Binding-site contacts:
Ligand atom O2P contacts residue MG1 of chain 1.M at 3.3 Å.
Ligand atom O3' contacts residue HIS112 of chain 1.B at 3.0 Å (h-bond).
Ligand atom O3P contacts residue ASN230 of chain 1.B at 2.9 Å (h-bond).
Ligand atom O3 contacts residue ASP199 of chain 1.B at 3.1 Å (salt-bridge).
Ligand atom C6 contacts residue TRP90 of chain 1.B at 3.4 Å (hydrophobic).
Ligand atom C2' contacts residue HIS112 of chain 1.B at 3.5 Å.
Ligand atom O3' contacts residue ASP111 of chain 1.B at 3.5 Å.
Ligand atom C21 contacts residue GLY91 of chain 1.B at 3.5 Å.
Ligand atom O41 contacts residue ASN87 of chain 1.B at 3.3 Å (h-bond).
Ligand atom C41 contacts residue TYR29 of chain 1.B at 3.6 Å (hydrophobic).
Ligand atom O1P contacts residue ASP111 of chain 1.B at 3.6 Å.
Ligand atom O21 contacts residue ASP60 of chain 1.B at 3.5 Å.
Ligand atom O41 contacts residue TRP90 of chain 1.B at 3.5 Å (h-bond).
Ligand atom O1P contacts residue ASP113 of chain 1.B at 3.2 Å (salt-bridge).
Ligand atom N31 contacts residue TYR29 of chain 1.B at 3.5 Å.
Ligand atom O1P contacts residue MG1 of chain 1.M at 2.0 Å.
Ligand atom O2 contacts residue ASP111 of chain 1.B at 2.7 Å (salt-bridge).
Ligand atom C3' contacts residue HIS112 of chain 1.B at 3.5 Å.
Ligand atom C3' contacts residue PRO27 of chain 1.B at 3.6 Å (hydrophobic).
Ligand atom P contacts residue MG1 of chain 1.M at 2.9 Å.
Ligand atom N31 contacts residue TRP90 of chain 1.B at 3.4 Å.
Ligand atom C21 contacts residue TRP90 of chain 1.B at 3.5 Å (hydrophobic).
Ligand atom O3' contacts residue PRO27 of chain 1.B at 2.6 Å (h-bond).
Ligand atom C2' contacts residue PRO27 of chain 1.B at 3.4 Å (hydrophobic).
Ligand atom O4 contacts residue TRP224 of chain 1.B at 3.1 Å.
Ligand atom O41 contacts residue GLY89 of chain 1.B at 3.1 Å.
Ligand atom O41 contacts residue ASP60 of chain 1.B at 3.5 Å (salt-bridge).
Ligand atom OPP contacts residue MG1 of chain 1.M at 3.3 Å.
Ligand atom O2P contacts residue HIS112 of chain 1.B at 3.6 Å (h-bond).
Ligand atom O5' contacts residue TRP90 of chain 1.B at 3.4 Å.
Ligand atom O21 contacts residue PRO27 of chain 1.B at 3.5 Å.
Ligand atom C6 contacts residue GLU198 of chain 1.B at 3.4 Å.
Ligand atom O21 contacts residue TRP90 of chain 1.B at 3.5 Å (h-bond).
Ligand atom P2 contacts residue MG1 of chain 1.M at 3.2 Å.
Ligand atom N31 contacts residue ASP60 of chain 1.B at 2.8 Å (salt-bridge).
Ligand atom O3P contacts residue MG1 of chain 1.M at 2.1 Å.
Ligand atom O21 contacts residue GLY91 of chain 1.B at 3.3 Å.
Ligand atom C2 contacts residue TRP224 of chain 1.B at 3.5 Å (hydrophobic).
Ligand atom C3 contacts residue ASP199 of chain 1.B at 3.4 Å.
Ligand atom O3 contacts residue PRO173 of chain 1.B at 3.6 Å.

Sequence of chain 1.B:
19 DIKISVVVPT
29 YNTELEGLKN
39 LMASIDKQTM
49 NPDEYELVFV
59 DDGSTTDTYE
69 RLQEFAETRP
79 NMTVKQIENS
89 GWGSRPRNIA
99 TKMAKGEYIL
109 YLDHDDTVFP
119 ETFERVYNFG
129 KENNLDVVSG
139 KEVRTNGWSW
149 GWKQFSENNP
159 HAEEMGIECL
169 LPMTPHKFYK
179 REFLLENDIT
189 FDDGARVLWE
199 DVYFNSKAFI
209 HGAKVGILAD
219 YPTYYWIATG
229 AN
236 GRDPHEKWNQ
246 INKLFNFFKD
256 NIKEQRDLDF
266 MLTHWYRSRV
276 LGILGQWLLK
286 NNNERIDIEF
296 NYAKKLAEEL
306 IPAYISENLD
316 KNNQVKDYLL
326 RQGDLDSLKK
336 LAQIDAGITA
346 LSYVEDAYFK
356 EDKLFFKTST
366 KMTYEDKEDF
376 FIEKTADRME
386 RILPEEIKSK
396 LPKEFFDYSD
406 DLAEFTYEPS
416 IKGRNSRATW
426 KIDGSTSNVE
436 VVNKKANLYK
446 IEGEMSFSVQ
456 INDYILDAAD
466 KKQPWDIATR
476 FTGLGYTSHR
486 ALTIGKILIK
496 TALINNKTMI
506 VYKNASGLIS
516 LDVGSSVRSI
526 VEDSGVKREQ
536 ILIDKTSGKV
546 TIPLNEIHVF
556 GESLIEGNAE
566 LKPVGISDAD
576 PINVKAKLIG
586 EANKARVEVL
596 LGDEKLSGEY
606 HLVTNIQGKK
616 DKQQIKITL

A protein and the small-molecule ligand that binds it are described below.
Small molecule (SMILES): Cc1cn([C@H]2C[C@H](O)[C@@H](CO[P](=O)(O)O[P](=O)(O)O[C@H]3O[C@@H](C)[C@H](O)[C@@H](O)[C@H]3O)O2)c(=O)[nH]c1=O